Sequence of chain 1.B:
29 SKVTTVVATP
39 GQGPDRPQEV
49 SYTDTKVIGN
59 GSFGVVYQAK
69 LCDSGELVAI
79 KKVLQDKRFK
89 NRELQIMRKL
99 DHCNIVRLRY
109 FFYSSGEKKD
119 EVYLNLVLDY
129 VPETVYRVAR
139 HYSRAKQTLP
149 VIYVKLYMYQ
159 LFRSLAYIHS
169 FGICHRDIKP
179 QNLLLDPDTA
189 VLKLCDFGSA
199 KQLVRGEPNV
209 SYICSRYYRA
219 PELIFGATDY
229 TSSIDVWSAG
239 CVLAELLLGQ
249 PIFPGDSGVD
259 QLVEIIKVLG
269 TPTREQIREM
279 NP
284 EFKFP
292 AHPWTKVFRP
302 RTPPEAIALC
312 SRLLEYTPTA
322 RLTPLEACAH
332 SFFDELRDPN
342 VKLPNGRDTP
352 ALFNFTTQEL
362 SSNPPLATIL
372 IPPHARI

Binding-site contacts:
Ligand atom C1 contacts residue VAL129 of chain 1.B at 3.5 Å (hydrophobic).
Ligand atom C15 contacts residue TYR128 of chain 1.B at 3.3 Å (hydrophobic).
Ligand atom C13 contacts residue ARG135 of chain 1.B at 3.6 Å.
Ligand atom C14 contacts residue ARG135 of chain 1.B at 3.9 Å.
Ligand atom C5 contacts residue LEU182 of chain 1.B at 3.8 Å (hydrophobic).
Ligand atom C1 contacts residue LEU182 of chain 1.B at 3.7 Å (hydrophobic).
Ligand atom N4 contacts residue LEU182 of chain 1.B at 4.0 Å.
Ligand atom C6 contacts residue ASP127 of chain 1.B at 3.4 Å.
Ligand atom C5 contacts residue ALA77 of chain 1.B at 3.8 Å (hydrophobic).
Ligand atom O20 contacts residue LYS54 of chain 1.B at 4.0 Å.
Ligand atom C16 contacts residue ARG135 of chain 1.B at 3.7 Å.
Ligand atom N3 contacts residue VAL129 of chain 1.B at 3.2 Å (h-bond).
Ligand atom C1 contacts residue TYR128 of chain 1.B at 4.1 Å (hydrophobic).
Ligand atom N4 contacts residue VAL129 of chain 1.B at 2.5 Å (h-bond).
Ligand atom C7 contacts residue VAL129 of chain 1.B at 3.3 Å (hydrophobic).
Ligand atom O12 contacts residue VAL64 of chain 1.B at 3.5 Å.
Ligand atom O20 contacts residue VAL55 of chain 1.B at 3.9 Å.
Ligand atom N9 contacts residue VAL129 of chain 1.B at 3.2 Å (h-bond).
Ligand atom C6 contacts residue LEU182 of chain 1.B at 3.4 Å (hydrophobic).
Ligand atom C18 contacts residue ARG135 of chain 1.B at 4.0 Å.
Ligand atom N3 contacts residue LEU182 of chain 1.B at 3.4 Å.
Ligand atom N9 contacts residue THR132 of chain 1.B at 4.1 Å.
Ligand atom C13 contacts residue PRO130 of chain 1.B at 3.3 Å (hydrophobic).
Ligand atom C18 contacts residue ILE56 of chain 1.B at 3.3 Å (hydrophobic).
Ligand atom S2 contacts residue LEU182 of chain 1.B at 3.9 Å.
Ligand atom C15 contacts residue PRO130 of chain 1.B at 3.8 Å (hydrophobic).
Ligand atom C21 contacts residue LYS54 of chain 1.B at 4.0 Å.
Ligand atom C13 contacts residue THR132 of chain 1.B at 3.8 Å.
Ligand atom C16 contacts residue ILE56 of chain 1.B at 3.8 Å (hydrophobic).
Ligand atom N8 contacts residue LEU126 of chain 1.B at 4.0 Å.
Ligand atom N3 contacts residue ASP127 of chain 1.B at 3.8 Å.
Ligand atom O11 contacts residue LEU126 of chain 1.B at 3.1 Å.
Ligand atom N9 contacts residue PRO130 of chain 1.B at 3.0 Å (h-bond).
Ligand atom C17 contacts residue TYR128 of chain 1.B at 3.7 Å (hydrophobic).
Ligand atom C14 contacts residue PRO130 of chain 1.B at 4.0 Å (hydrophobic).
Ligand atom O10 contacts residue THR132 of chain 1.B at 3.9 Å.
Ligand atom N3 contacts residue TYR128 of chain 1.B at 3.8 Å.
Ligand atom O10 contacts residue ILE56 of chain 1.B at 3.4 Å.
Ligand atom N4 contacts residue TYR128 of chain 1.B at 3.6 Å.
Ligand atom C6 contacts residue ALA77 of chain 1.B at 3.6 Å (hydrophobic).

The protein below binds the small molecule below.
Small molecule (SMILES): COc1ccc(CNC(=O)Nc2ncc([N+](=O)[O-])s2)cc1